This protein binds this small molecule.
Small molecule (SMILES): O=C(O)c1ccc([Hg]O)cc1

Sequence of chain 1.A:
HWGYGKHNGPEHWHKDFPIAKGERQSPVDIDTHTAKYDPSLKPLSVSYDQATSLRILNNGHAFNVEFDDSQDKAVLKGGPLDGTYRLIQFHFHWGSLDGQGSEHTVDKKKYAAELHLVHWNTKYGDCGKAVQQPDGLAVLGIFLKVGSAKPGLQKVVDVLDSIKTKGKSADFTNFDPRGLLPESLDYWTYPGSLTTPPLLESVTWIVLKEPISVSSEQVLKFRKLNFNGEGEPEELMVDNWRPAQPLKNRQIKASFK

Binding-site contacts:
Ligand atom C5 contacts residue VAL134 of chain 1.A at 3.8 Å (hydrophobic).
Ligand atom C6 contacts residue GLY131 of chain 1.A at 4.3 Å.
Ligand atom C3 contacts residue LEU197 of chain 1.A at 4.1 Å (hydrophobic).
Ligand atom C7 contacts residue CYS130 of chain 1.A at 4.5 Å (hydrophobic).
Ligand atom HG contacts residue GLY131 of chain 1.A at 4.0 Å.
Ligand atom O1 contacts residue PRO201 of chain 1.A at 3.6 Å.
Ligand atom C5 contacts residue LEU197 of chain 1.A at 4.3 Å (hydrophobic).
Ligand atom C4 contacts residue VAL134 of chain 1.A at 4.3 Å (hydrophobic).
Ligand atom O2 contacts residue PRO201 of chain 1.A at 3.2 Å.
Ligand atom C3 contacts residue VAL134 of chain 1.A at 4.3 Å (hydrophobic).
Ligand atom C1 contacts residue PRO201 of chain 1.A at 3.6 Å (hydrophobic).
Ligand atom C2 contacts residue PRO201 of chain 1.A at 4.4 Å (hydrophobic).
Ligand atom C7 contacts residue VAL134 of chain 1.A at 3.8 Å (hydrophobic).
Ligand atom C6 contacts residue VAL134 of chain 1.A at 3.9 Å (hydrophobic).
Ligand atom C3 contacts residue PRO201 of chain 1.A at 4.2 Å (hydrophobic).
Ligand atom C3 contacts residue 75W1 of chain 1.D at 3.7 Å.
Ligand atom HG contacts residue VAL134 of chain 1.A at 4.2 Å.
Ligand atom HG contacts residue CYS130 of chain 1.A at 2.2 Å.
Ligand atom C5 contacts residue 75W1 of chain 1.D at 3.5 Å.